Binding-site contacts:
Ligand atom C18 contacts residue LEU99 of chain 1.D at 3.0 Å (hydrophobic).
Ligand atom C18 contacts residue LEU98 of chain 1.D at 3.7 Å (hydrophobic).
Ligand atom C10 contacts residue MET96 of chain 1.D at 3.7 Å (hydrophobic).
Ligand atom C12 contacts residue ILE162 of chain 1.D at 3.6 Å (hydrophobic).
Ligand atom N1 contacts residue LEU98 of chain 1.D at 3.9 Å.
Ligand atom C5 contacts residue ILE37 of chain 1.D at 3.8 Å (hydrophobic).
Ligand atom N2 contacts residue ILE162 of chain 1.D at 3.9 Å.
Ligand atom C1 contacts residue LEU149 of chain 1.D at 3.6 Å (hydrophobic).
Ligand atom C16 contacts residue GLY100 of chain 1.D at 3.8 Å.
Ligand atom N1 contacts residue LEU99 of chain 1.D at 3.0 Å (h-bond).
Ligand atom C2 contacts residue LEU149 of chain 1.D at 3.8 Å (hydrophobic).
Ligand atom F1 contacts residue MET94 of chain 1.D at 3.4 Å.
Ligand atom N3 contacts residue ILE162 of chain 1.D at 3.4 Å.
Ligand atom C3 contacts residue GLU97 of chain 1.D at 3.7 Å.
Ligand atom C8 contacts residue LYS52 of chain 1.D at 3.8 Å.
Ligand atom F1 contacts residue LYS52 of chain 1.D at 3.6 Å.
Ligand atom C2 contacts residue ALA50 of chain 1.D at 3.8 Å (hydrophobic).
Ligand atom C9 contacts residue LYS52 of chain 1.D at 3.6 Å.
Ligand atom C13 contacts residue ILE162 of chain 1.D at 3.5 Å (hydrophobic).
Ligand atom C2 contacts residue MET96 of chain 1.D at 3.6 Å (hydrophobic).
Ligand atom N2 contacts residue ILE37 of chain 1.D at 3.5 Å.
Ligand atom N1 contacts residue ALA50 of chain 1.D at 3.5 Å.
Ligand atom N4 contacts residue GLY100 of chain 1.D at 3.1 Å (h-bond).
Ligand atom N4 contacts residue LEU99 of chain 1.D at 2.9 Å (h-bond).
Ligand atom C9 contacts residue MET96 of chain 1.D at 3.6 Å (hydrophobic).
Ligand atom C15 contacts residue LEU149 of chain 1.D at 3.8 Å (hydrophobic).
Ligand atom C8 contacts residue MET96 of chain 1.D at 3.2 Å (hydrophobic).
Ligand atom C10 contacts residue ALA50 of chain 1.D at 3.7 Å (hydrophobic).
Ligand atom F1 contacts residue MET96 of chain 1.D at 3.5 Å.
Ligand atom C3 contacts residue ALA50 of chain 1.D at 3.3 Å (hydrophobic).
Ligand atom C7 contacts residue MET96 of chain 1.D at 3.6 Å (hydrophobic).
Ligand atom C17 contacts residue GLY100 of chain 1.D at 3.4 Å.
Ligand atom C11 contacts residue ILE37 of chain 1.D at 3.7 Å (hydrophobic).
Ligand atom C11 contacts residue ALA50 of chain 1.D at 3.7 Å (hydrophobic).
Ligand atom N3 contacts residue ILE37 of chain 1.D at 3.8 Å.
Ligand atom C3 contacts residue LEU99 of chain 1.D at 3.5 Å (hydrophobic).
Ligand atom C13 contacts residue ILE37 of chain 1.D at 3.8 Å (hydrophobic).
Ligand atom C17 contacts residue ILE29 of chain 1.D at 3.9 Å (hydrophobic).
Ligand atom O1 contacts residue ILE29 of chain 1.D at 3.3 Å.
Ligand atom C14 contacts residue LEU99 of chain 1.D at 3.6 Å (hydrophobic).

The small molecule below binds the protein below.
Small molecule (SMILES): Cn1cc(-c2ccnc3c2OCCNC3)c(-c2ccc(F)cc2)n1

Sequence of chain 1.D:
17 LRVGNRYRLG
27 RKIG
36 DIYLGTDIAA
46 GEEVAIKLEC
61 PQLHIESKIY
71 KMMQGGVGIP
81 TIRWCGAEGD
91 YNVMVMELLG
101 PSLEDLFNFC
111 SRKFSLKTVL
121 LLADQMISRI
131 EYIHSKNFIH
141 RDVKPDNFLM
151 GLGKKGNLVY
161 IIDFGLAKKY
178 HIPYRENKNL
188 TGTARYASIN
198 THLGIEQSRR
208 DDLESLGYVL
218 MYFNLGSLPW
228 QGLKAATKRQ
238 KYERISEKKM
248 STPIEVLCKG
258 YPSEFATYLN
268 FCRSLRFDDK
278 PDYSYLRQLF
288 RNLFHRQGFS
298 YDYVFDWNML